Binding-site contacts:
Ligand atom O5 contacts residue ASN354 of chain 3.D at 2.5 Å (h-bond).
Ligand atom C5 contacts residue ASN354 of chain 3.D at 3.7 Å.
Ligand atom N2 contacts residue ASN354 of chain 3.D at 2.5 Å (h-bond).
Ligand atom C4 contacts residue ASN354 of chain 3.D at 4.2 Å.
Ligand atom C7 contacts residue THR412 of chain 3.D at 4.3 Å.
Ligand atom C8 contacts residue ASN354 of chain 3.D at 4.5 Å.
Ligand atom C7 contacts residue ASN354 of chain 3.D at 3.7 Å.
Ligand atom C8 contacts residue TRP409 of chain 3.D at 3.7 Å (hydrophobic).
Ligand atom C3 contacts residue ASN354 of chain 3.D at 3.5 Å.
Ligand atom O7 contacts residue THR412 of chain 3.D at 3.3 Å (h-bond).
Ligand atom O7 contacts residue GLY358 of chain 3.D at 3.7 Å.
Ligand atom C1 contacts residue ASN354 of chain 3.D at 1.4 Å.
Ligand atom C2 contacts residue ASN354 of chain 3.D at 2.2 Å.

Sequence of chain 3.D:
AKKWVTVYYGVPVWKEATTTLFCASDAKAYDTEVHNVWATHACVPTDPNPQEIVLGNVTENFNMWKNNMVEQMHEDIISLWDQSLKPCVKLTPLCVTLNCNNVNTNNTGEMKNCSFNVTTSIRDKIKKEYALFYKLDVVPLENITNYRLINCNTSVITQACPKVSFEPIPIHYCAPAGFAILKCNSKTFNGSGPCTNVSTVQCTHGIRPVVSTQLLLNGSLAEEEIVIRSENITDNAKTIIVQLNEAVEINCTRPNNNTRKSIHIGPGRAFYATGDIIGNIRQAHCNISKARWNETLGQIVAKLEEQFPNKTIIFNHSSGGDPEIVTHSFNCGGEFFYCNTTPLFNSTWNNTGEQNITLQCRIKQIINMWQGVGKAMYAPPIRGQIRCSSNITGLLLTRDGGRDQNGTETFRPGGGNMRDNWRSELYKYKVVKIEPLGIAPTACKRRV

This small molecule binds to this protein.
Small molecule (SMILES): CC(=O)N[C@H]1[C@H](O[C@H]2[C@H](O)[C@@H](NC(C)=O)CO[C@@H]2CO)O[C@H](CO)[C@@H](O[C@@H]2O[C@H](CO)[C@@H](O)[C@H](O)[C@@H]2O)[C@@H]1O